Sequence of chain 1.P:
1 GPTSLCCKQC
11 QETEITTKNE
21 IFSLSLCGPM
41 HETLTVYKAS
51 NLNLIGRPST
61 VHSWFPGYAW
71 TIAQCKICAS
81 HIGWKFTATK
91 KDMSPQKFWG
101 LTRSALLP

A small-molecule ligand and the protein it binds are described below.
Small molecule (SMILES): O=C1CC[C@H](N2C(=O)c3ccccc3C2=O)C(=O)N1

Binding-site contacts:
Ligand atom O05 contacts residue PHE86 of chain 1.P at 3.3 Å.
Ligand atom C04 contacts residue TRP64 of chain 1.P at 3.6 Å (hydrophobic).
Ligand atom C04 contacts residue TRP70 of chain 1.P at 3.5 Å (hydrophobic).
Ligand atom N03 contacts residue TRP70 of chain 1.P at 4.2 Å.
Ligand atom C04 contacts residue HIS62 of chain 1.P at 3.9 Å.
Ligand atom C06 contacts residue TRP70 of chain 1.P at 3.6 Å (hydrophobic).
Ligand atom C04 contacts residue PHE86 of chain 1.P at 4.2 Å (hydrophobic).
Ligand atom O16 contacts residue TRP84 of chain 1.P at 3.9 Å.
Ligand atom C08 contacts residue TRP84 of chain 1.P at 4.5 Å (hydrophobic).
Ligand atom O01 contacts residue HIS62 of chain 1.P at 3.4 Å.
Ligand atom O18 contacts residue HIS62 of chain 1.P at 3.9 Å.
Ligand atom C06 contacts residue TRP84 of chain 1.P at 3.7 Å (hydrophobic).
Ligand atom O05 contacts residue SER63 of chain 1.P at 3.4 Å.
Ligand atom N03 contacts residue HIS62 of chain 1.P at 2.9 Å (h-bond).
Ligand atom O18 contacts residue VAL61 of chain 1.P at 3.9 Å.
Ligand atom C06 contacts residue PHE86 of chain 1.P at 4.3 Å (hydrophobic).
Ligand atom C06 contacts residue TRP64 of chain 1.P at 4.1 Å (hydrophobic).
Ligand atom N03 contacts residue SER63 of chain 1.P at 4.0 Å.
Ligand atom C07 contacts residue TRP84 of chain 1.P at 3.6 Å (hydrophobic).
Ligand atom O16 contacts residue TRP64 of chain 1.P at 4.2 Å.
Ligand atom O01 contacts residue TRP64 of chain 1.P at 3.2 Å (h-bond).
Ligand atom C07 contacts residue TRP70 of chain 1.P at 3.6 Å (hydrophobic).
Ligand atom C02 contacts residue HIS62 of chain 1.P at 3.6 Å.
Ligand atom C02 contacts residue TRP64 of chain 1.P at 3.4 Å (hydrophobic).
Ligand atom O05 contacts residue HIS62 of chain 1.P at 3.9 Å.
Ligand atom C08 contacts residue TRP64 of chain 1.P at 3.5 Å (hydrophobic).
Ligand atom N03 contacts residue TRP64 of chain 1.P at 3.2 Å (h-bond).
Ligand atom N03 contacts residue VAL61 of chain 1.P at 4.3 Å.
Ligand atom O05 contacts residue TRP70 of chain 1.P at 3.4 Å.
Ligand atom C04 contacts residue SER63 of chain 1.P at 4.1 Å.
Ligand atom O18 contacts residue TRP70 of chain 1.P at 3.7 Å.
Ligand atom O05 contacts residue TRP64 of chain 1.P at 3.0 Å (h-bond).
Ligand atom C3 contacts residue TRP70 of chain 1.P at 4.5 Å (hydrophobic).